A small-molecule ligand and the protein it binds are described below.
Small molecule (SMILES): Nc1ncnc2c1c(I)cn2[C@@H]1O[C@H](CO)[C@@H](O)[C@H]1O

Sequence of chain 1.C:
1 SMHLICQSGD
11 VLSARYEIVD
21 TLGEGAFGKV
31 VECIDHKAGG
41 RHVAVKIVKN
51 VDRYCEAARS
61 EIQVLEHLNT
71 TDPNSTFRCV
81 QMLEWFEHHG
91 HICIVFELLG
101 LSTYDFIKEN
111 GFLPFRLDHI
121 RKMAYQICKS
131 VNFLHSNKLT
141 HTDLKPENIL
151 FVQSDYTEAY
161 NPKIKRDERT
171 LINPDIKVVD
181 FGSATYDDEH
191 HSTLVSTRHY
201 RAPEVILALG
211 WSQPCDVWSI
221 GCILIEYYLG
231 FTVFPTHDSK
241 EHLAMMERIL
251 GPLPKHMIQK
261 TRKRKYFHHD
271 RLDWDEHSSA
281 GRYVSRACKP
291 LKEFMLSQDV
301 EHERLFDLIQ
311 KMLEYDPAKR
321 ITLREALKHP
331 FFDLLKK

Binding-site contacts:
Ligand atom C4 contacts residue VAL30 of chain 1.C at 3.9 Å (hydrophobic).
Ligand atom C4 contacts residue LEU150 of chain 1.C at 3.3 Å (hydrophobic).
Ligand atom C6 contacts residue ALA44 of chain 1.C at 3.5 Å (hydrophobic).
Ligand atom C6 contacts residue LEU150 of chain 1.C at 3.8 Å (hydrophobic).
Ligand atom C5' contacts residue PHE27 of chain 1.C at 3.6 Å (hydrophobic).
Ligand atom C2 contacts residue GLY100 of chain 1.C at 4.0 Å.
Ligand atom N6 contacts residue LEU99 of chain 1.C at 3.9 Å.
Ligand atom C7 contacts residue LEU150 of chain 1.C at 3.9 Å (hydrophobic).
Ligand atom N6 contacts residue PHE96 of chain 1.C at 3.8 Å.
Ligand atom C2 contacts residue LEU99 of chain 1.C at 3.4 Å (hydrophobic).
Ligand atom N9 contacts residue LEU150 of chain 1.C at 3.7 Å.
Ligand atom O4' contacts residue VAL30 of chain 1.C at 3.5 Å.
Ligand atom O5' contacts residue PHE27 of chain 1.C at 3.4 Å.
Ligand atom IAE contacts residue PHE96 of chain 1.C at 3.6 Å.
Ligand atom C2 contacts residue LEU22 of chain 1.C at 3.8 Å (hydrophobic).
Ligand atom C5 contacts residue LEU150 of chain 1.C at 3.4 Å (hydrophobic).
Ligand atom O2' contacts residue LEU22 of chain 1.C at 3.9 Å.
Ligand atom C2 contacts residue LEU150 of chain 1.C at 3.8 Å (hydrophobic).
Ligand atom N1 contacts residue LEU150 of chain 1.C at 3.9 Å.
Ligand atom N3 contacts residue LEU22 of chain 1.C at 3.8 Å.
Ligand atom N6 contacts residue GLU97 of chain 1.C at 2.9 Å (salt-bridge).
Ligand atom C4' contacts residue GLY23 of chain 1.C at 3.9 Å.
Ligand atom O2' contacts residue SER102 of chain 1.C at 4.0 Å.
Ligand atom C5' contacts residue GLU24 of chain 1.C at 3.8 Å.
Ligand atom O3' contacts residue GLU147 of chain 1.C at 2.7 Å (salt-bridge).
Ligand atom C6 contacts residue LEU99 of chain 1.C at 3.9 Å (hydrophobic).
Ligand atom N1 contacts residue LEU99 of chain 1.C at 3.0 Å (h-bond).
Ligand atom N9 contacts residue VAL30 of chain 1.C at 3.9 Å.
Ligand atom C2' contacts residue LEU150 of chain 1.C at 4.0 Å (hydrophobic).
Ligand atom C3' contacts residue GLU147 of chain 1.C at 3.5 Å.
Ligand atom C8 contacts residue VAL30 of chain 1.C at 3.6 Å (hydrophobic).
Ligand atom N6 contacts residue ALA44 of chain 1.C at 3.5 Å.
Ligand atom O2' contacts residue ASP105 of chain 1.C at 3.7 Å.
Ligand atom O4' contacts residue GLY23 of chain 1.C at 3.5 Å.
Ligand atom C5 contacts residue VAL30 of chain 1.C at 4.0 Å (hydrophobic).
Ligand atom C6 contacts residue GLU97 of chain 1.C at 3.9 Å.
Ligand atom C7 contacts residue VAL30 of chain 1.C at 3.9 Å (hydrophobic).
Ligand atom O5' contacts residue VAL30 of chain 1.C at 3.9 Å.
Ligand atom N3 contacts residue LEU150 of chain 1.C at 3.6 Å.
Ligand atom N1 contacts residue ALA44 of chain 1.C at 3.7 Å.